Sequence of chain 2.B:
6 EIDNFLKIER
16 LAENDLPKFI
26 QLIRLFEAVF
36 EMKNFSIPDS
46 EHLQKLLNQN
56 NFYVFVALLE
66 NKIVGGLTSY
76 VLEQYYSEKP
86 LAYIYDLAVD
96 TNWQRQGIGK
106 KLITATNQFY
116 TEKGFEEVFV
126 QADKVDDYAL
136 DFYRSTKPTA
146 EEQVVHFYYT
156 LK

Binding-site contacts:
Ligand atom C5 contacts residue ASP131 of chain 2.A at 4.2 Å.
Ligand atom C1 contacts residue PHE35 of chain 2.A at 4.2 Å (hydrophobic).
Ligand atom O6 contacts residue ASP131 of chain 2.A at 4.2 Å.
Ligand atom O2 contacts residue GLN126 of chain 2.A at 4.4 Å.
Ligand atom C1 contacts residue GLN126 of chain 2.A at 4.2 Å.
Ligand atom O2 contacts residue ALA127 of chain 2.A at 4.1 Å.
Ligand atom O2 contacts residue ASP128 of chain 2.A at 3.4 Å (salt-bridge).
Ligand atom O4 contacts residue CA1 of chain 2.F at 2.4 Å.
Ligand atom C6 contacts residue PHE35 of chain 2.A at 4.5 Å (hydrophobic).
Ligand atom C2 contacts residue ALA127 of chain 2.A at 4.4 Å (hydrophobic).
Ligand atom C2 contacts residue ASP128 of chain 2.A at 4.3 Å.
Ligand atom C2 contacts residue PHE35 of chain 2.A at 3.8 Å (hydrophobic).
Ligand atom C6 contacts residue ASP131 of chain 2.A at 3.2 Å.
Ligand atom O2 contacts residue ASP91 of chain 2.A at 4.4 Å.
Ligand atom C4 contacts residue PHE35 of chain 2.A at 3.8 Å (hydrophobic).
Ligand atom C2 contacts residue GLN126 of chain 2.A at 3.8 Å.
Ligand atom C5 contacts residue TYR90 of chain 2.A at 4.1 Å (hydrophobic).
Ligand atom C1 contacts residue ASP91 of chain 2.A at 4.0 Å.
Ligand atom C6 contacts residue TYR90 of chain 2.A at 3.3 Å (hydrophobic).
Ligand atom O6 contacts residue PHE35 of chain 2.A at 3.4 Å.
Ligand atom O6 contacts residue TYR90 of chain 2.A at 2.6 Å (h-bond).
Ligand atom O3 contacts residue GLN126 of chain 2.A at 2.8 Å (h-bond).
Ligand atom C4 contacts residue CA1 of chain 2.F at 3.5 Å.
Ligand atom O3 contacts residue VAL149 of chain 2.B at 4.0 Å.
Ligand atom O5 contacts residue GLN126 of chain 2.A at 4.4 Å.
Ligand atom C4 contacts residue GLN126 of chain 2.A at 3.8 Å.
Ligand atom O5 contacts residue PHE35 of chain 2.A at 3.7 Å.
Ligand atom C3 contacts residue GLN126 of chain 2.A at 3.8 Å.
Ligand atom O3 contacts residue GLU147 of chain 2.B at 4.2 Å.
Ligand atom O5 contacts residue TYR90 of chain 2.A at 3.6 Å.
Ligand atom C6 contacts residue ASP91 of chain 2.A at 3.8 Å.
Ligand atom O3 contacts residue CA1 of chain 2.F at 4.2 Å.
Ligand atom O4 contacts residue GLN126 of chain 2.A at 3.7 Å.
Ligand atom C6 contacts residue CA1 of chain 2.F at 4.4 Å.
Ligand atom O6 contacts residue ASP91 of chain 2.A at 4.4 Å.
Ligand atom C5 contacts residue PHE35 of chain 2.A at 4.3 Å (hydrophobic).
Ligand atom C3 contacts residue PHE35 of chain 2.A at 4.3 Å (hydrophobic).
Ligand atom O3 contacts residue PHE35 of chain 2.A at 3.9 Å.
Ligand atom O5 contacts residue ASP91 of chain 2.A at 3.8 Å.
Ligand atom C5 contacts residue ASP91 of chain 2.A at 4.3 Å.

Sequence of chain 2.A:
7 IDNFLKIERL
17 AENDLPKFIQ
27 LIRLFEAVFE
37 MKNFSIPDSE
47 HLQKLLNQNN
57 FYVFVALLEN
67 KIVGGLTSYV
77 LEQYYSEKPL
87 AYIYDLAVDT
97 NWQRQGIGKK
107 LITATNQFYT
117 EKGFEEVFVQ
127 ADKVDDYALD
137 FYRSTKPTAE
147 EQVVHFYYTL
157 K

A protein and the small-molecule ligand that binds it are described below.
Small molecule (SMILES): OC[C@H]1O[C@H](O[C@H]2O[C@H](CO)[C@@H](O)[C@H](O)[C@H]2O)[C@H](O)[C@@H](O)[C@@H]1O